Binding-site contacts:
Ligand atom C1' contacts residue PHE277 of chain 1.A at 3.9 Å (hydrophobic).
Ligand atom OP1 contacts residue PHE277 of chain 1.A at 4.1 Å.
Ligand atom C2' contacts residue PHE277 of chain 1.A at 2.8 Å (hydrophobic).
Ligand atom C3' contacts residue PHE277 of chain 1.A at 3.6 Å (hydrophobic).
Ligand atom O3' contacts residue PHE277 of chain 1.A at 4.1 Å.
Ligand atom OP1 contacts residue ARG10 of chain 1.A at 3.8 Å.

Sequence of chain 1.A:
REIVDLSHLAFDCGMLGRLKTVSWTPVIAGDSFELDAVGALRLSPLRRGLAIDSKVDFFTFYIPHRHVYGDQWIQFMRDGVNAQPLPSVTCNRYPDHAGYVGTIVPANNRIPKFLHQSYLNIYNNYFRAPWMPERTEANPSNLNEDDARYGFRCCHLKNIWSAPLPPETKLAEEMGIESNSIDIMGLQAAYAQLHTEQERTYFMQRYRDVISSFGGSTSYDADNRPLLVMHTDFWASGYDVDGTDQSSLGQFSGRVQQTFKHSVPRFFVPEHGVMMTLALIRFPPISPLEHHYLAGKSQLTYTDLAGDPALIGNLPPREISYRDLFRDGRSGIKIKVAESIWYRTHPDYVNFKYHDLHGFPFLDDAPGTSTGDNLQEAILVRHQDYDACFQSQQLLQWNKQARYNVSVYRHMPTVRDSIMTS

The protein below binds the small molecule below.
Small molecule (SMILES): Nc1ccn([C@H]2C[C@H](O)[C@@H](COP(=O)(O)O)O2)c(=O)n1